A small-molecule ligand and the protein it binds are described below.
Small molecule (SMILES): CC(=O)N[C@H]1[C@H](O[C@H]2[C@H](O)[C@@H](NC(C)=O)CO[C@@H]2CO)O[C@H](CO)[C@@H](O)[C@@H]1O

Sequence of chain 1.B:
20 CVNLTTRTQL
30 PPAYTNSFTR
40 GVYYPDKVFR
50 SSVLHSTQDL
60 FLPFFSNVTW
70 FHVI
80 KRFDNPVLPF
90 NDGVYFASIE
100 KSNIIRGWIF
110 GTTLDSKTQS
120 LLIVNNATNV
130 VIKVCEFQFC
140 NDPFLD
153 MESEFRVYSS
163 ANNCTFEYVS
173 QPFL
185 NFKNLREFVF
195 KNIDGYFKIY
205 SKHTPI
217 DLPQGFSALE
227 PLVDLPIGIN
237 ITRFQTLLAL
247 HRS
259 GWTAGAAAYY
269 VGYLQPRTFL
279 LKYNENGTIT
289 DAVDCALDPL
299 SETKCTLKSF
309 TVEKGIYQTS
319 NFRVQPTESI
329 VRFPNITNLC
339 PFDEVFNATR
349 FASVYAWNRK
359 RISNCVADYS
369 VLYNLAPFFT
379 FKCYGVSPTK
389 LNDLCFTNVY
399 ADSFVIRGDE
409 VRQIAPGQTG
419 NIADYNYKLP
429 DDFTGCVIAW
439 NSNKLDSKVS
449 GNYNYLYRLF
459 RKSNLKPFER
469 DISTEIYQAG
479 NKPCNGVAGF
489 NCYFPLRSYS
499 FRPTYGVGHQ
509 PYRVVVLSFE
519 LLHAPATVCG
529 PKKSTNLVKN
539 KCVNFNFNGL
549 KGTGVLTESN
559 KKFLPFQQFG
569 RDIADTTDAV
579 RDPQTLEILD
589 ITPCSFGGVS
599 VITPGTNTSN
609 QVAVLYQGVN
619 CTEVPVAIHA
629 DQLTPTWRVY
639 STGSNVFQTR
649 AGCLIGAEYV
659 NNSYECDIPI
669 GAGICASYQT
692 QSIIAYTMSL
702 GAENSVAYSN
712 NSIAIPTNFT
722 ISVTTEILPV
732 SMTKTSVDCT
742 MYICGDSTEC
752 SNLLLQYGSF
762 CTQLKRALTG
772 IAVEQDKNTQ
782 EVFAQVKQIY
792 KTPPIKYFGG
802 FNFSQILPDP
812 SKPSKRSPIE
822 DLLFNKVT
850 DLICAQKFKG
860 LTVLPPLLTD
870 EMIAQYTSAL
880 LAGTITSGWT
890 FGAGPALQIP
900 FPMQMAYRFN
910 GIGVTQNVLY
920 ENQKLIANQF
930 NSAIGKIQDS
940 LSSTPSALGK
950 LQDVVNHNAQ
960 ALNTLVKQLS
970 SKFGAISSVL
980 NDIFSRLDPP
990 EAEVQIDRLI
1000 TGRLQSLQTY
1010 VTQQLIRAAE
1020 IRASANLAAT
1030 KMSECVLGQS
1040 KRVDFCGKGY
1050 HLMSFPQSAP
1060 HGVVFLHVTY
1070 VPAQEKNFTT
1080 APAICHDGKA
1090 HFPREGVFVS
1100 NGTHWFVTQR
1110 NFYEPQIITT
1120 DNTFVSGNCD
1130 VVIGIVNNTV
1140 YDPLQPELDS

Binding-site contacts:
Ligand atom C5 contacts residue ASN803 of chain 1.B at 3.6 Å.
Ligand atom N2 contacts residue ASN803 of chain 1.B at 3.0 Å (h-bond).
Ligand atom O5 contacts residue ASN803 of chain 1.B at 2.3 Å (h-bond).
Ligand atom C1 contacts residue SER805 of chain 1.B at 3.7 Å.
Ligand atom C3 contacts residue ASN803 of chain 1.B at 3.8 Å.
Ligand atom C5 contacts residue SER805 of chain 1.B at 3.5 Å.
Ligand atom C2 contacts residue ASN803 of chain 1.B at 2.5 Å.
Ligand atom C8 contacts residue GLN806 of chain 1.B at 4.3 Å.
Ligand atom O5 contacts residue SER805 of chain 1.B at 3.3 Å (h-bond).
Ligand atom C6 contacts residue GLN806 of chain 1.B at 3.4 Å.
Ligand atom C6 contacts residue SER805 of chain 1.B at 3.8 Å.
Ligand atom O6 contacts residue GLN806 of chain 1.B at 3.9 Å.
Ligand atom C4 contacts residue ASN803 of chain 1.B at 4.2 Å.
Ligand atom C5 contacts residue GLN806 of chain 1.B at 4.3 Å.
Ligand atom C7 contacts residue ASN803 of chain 1.B at 3.7 Å.
Ligand atom O7 contacts residue ASN803 of chain 1.B at 3.7 Å.
Ligand atom C1 contacts residue ASN803 of chain 1.B at 1.4 Å.